This small molecule binds to this protein.
Small molecule (SMILES): CCCCCCCCCCO[C@@H]1O[C@H](CO)[C@@H](O[C@H]2O[C@H](CO)[C@@H](O)[C@H](O)[C@H]2O)[C@H](O)[C@H]1O

Sequence of chain 1.L:
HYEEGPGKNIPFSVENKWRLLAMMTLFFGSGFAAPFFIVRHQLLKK

Sequence of chain 1.A:
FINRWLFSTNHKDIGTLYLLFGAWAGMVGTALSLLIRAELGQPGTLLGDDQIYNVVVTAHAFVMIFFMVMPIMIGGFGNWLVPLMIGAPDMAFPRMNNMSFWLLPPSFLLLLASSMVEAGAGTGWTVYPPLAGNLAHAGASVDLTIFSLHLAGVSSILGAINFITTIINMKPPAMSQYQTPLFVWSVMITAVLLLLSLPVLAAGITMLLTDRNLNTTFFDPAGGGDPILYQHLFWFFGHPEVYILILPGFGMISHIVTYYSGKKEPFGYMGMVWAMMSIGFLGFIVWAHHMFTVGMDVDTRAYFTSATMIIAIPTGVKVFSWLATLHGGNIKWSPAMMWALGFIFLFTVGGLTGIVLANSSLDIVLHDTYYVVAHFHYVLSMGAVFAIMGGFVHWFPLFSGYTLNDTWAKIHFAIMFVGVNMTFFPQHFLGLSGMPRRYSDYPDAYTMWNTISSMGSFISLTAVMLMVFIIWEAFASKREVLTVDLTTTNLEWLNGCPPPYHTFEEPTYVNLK

Sequence of chain 1.M:
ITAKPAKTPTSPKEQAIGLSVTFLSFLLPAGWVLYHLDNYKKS

Binding-site contacts:
Ligand atom C28 contacts residue TRP95 of chain 1.D at 3.8 Å (hydrophobic).
Ligand atom C57 contacts residue TRP95 of chain 1.D at 3.5 Å (hydrophobic).
Ligand atom C5 contacts residue TYR35 of chain 1.M at 3.9 Å (hydrophobic).
Ligand atom C19 contacts residue LEU27 of chain 1.M at 3.8 Å (hydrophobic).
Ligand atom C1 contacts residue GLY31 of chain 1.M at 3.8 Å.
Ligand atom C34 contacts residue PHE459 of chain 1.A at 3.7 Å (hydrophobic).
Ligand atom O61 contacts residue TRP95 of chain 1.D at 2.9 Å (h-bond).
Ligand atom C22 contacts residue GLY31 of chain 1.M at 4.0 Å.
Ligand atom C10 contacts residue TYR35 of chain 1.M at 3.4 Å (hydrophobic).
Ligand atom C40 contacts residue PHE36 of chain 1.L at 3.8 Å (hydrophobic).
Ligand atom C31 contacts residue LEU27 of chain 1.M at 3.9 Å (hydrophobic).
Ligand atom O49 contacts residue LEU28 of chain 1.M at 2.9 Å (h-bond).
Ligand atom O5 contacts residue TRP95 of chain 1.D at 3.2 Å.
Ligand atom C43 contacts residue LEU34 of chain 1.M at 4.0 Å (hydrophobic).
Ligand atom C1 contacts residue LEU28 of chain 1.M at 3.9 Å (hydrophobic).
Ligand atom C43 contacts residue PHE459 of chain 1.A at 3.9 Å (hydrophobic).
Ligand atom O1 contacts residue TYR35 of chain 1.M at 3.0 Å.
Ligand atom C9 contacts residue TYR35 of chain 1.M at 3.9 Å (hydrophobic).
Ligand atom C25 contacts residue TRP95 of chain 1.D at 3.7 Å (hydrophobic).
Ligand atom O16 contacts residue LEU27 of chain 1.M at 4.0 Å.
Ligand atom O6 contacts residue TYR99 of chain 1.D at 3.8 Å.
Ligand atom C43 contacts residue PHE36 of chain 1.L at 3.9 Å (hydrophobic).
Ligand atom O16 contacts residue TRP95 of chain 1.D at 3.8 Å.
Ligand atom C18 contacts residue TRP95 of chain 1.D at 4.0 Å (hydrophobic).
Ligand atom C28 contacts residue LEU27 of chain 1.M at 4.0 Å (hydrophobic).
Ligand atom O61 contacts residue TYR99 of chain 1.D at 3.7 Å.
Ligand atom O3 contacts residue TRP32 of chain 1.M at 4.0 Å.
Ligand atom C1 contacts residue TRP32 of chain 1.M at 3.6 Å (hydrophobic).
Ligand atom C11 contacts residue TYR35 of chain 1.M at 3.6 Å (hydrophobic).
Ligand atom O6 contacts residue TYR35 of chain 1.M at 3.5 Å (h-bond).
Ligand atom C22 contacts residue LEU27 of chain 1.M at 4.0 Å (hydrophobic).
Ligand atom C18 contacts residue LEU28 of chain 1.M at 3.9 Å (hydrophobic).
Ligand atom O16 contacts residue GLY31 of chain 1.M at 3.7 Å.
Ligand atom C22 contacts residue TRP95 of chain 1.D at 3.5 Å (hydrophobic).
Ligand atom O16 contacts residue LEU28 of chain 1.M at 4.0 Å.
Ligand atom C37 contacts residue ALA30 of chain 1.M at 3.7 Å (hydrophobic).
Ligand atom O55 contacts residue TRP32 of chain 1.M at 3.2 Å.
Ligand atom O3 contacts residue HIS36 of chain 1.M at 3.5 Å.
Ligand atom C40 contacts residue ALA30 of chain 1.M at 3.9 Å (hydrophobic).
Ligand atom O49 contacts residue TRP32 of chain 1.M at 3.5 Å (h-bond).

Sequence of chain 1.D:
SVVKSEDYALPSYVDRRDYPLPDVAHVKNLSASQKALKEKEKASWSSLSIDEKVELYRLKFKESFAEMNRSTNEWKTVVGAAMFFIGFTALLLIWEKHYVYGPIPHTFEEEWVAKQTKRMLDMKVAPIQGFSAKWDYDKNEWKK